Binding-site contacts:
Ligand atom C23 contacts residue GLU11 of chain 1.E at 3.2 Å.
Ligand atom C6 contacts residue HIS57 of chain 1.E at 3.4 Å.
Ligand atom O3 contacts residue ASN90 of chain 1.E at 2.7 Å (h-bond).
Ligand atom O1 contacts residue TRP88 of chain 1.E at 4.1 Å.
Ligand atom C3 contacts residue TRP88 of chain 1.E at 3.6 Å (hydrophobic).
Ligand atom C4 contacts residue TRP88 of chain 1.E at 3.6 Å (hydrophobic).
Ligand atom C35 contacts residue ARG35 of chain 1.A at 3.4 Å.
Ligand atom N25 contacts residue TYR12 of chain 1.E at 4.1 Å.
Ligand atom O6 contacts residue HIS57 of chain 1.E at 3.7 Å.
Ligand atom O2 contacts residue ASN90 of chain 1.E at 2.9 Å (h-bond).
Ligand atom C23 contacts residue TYR12 of chain 1.E at 3.8 Å (hydrophobic).
Ligand atom N22 contacts residue TYR12 of chain 1.E at 4.0 Å.
Ligand atom O44 contacts residue GLN56 of chain 1.E at 3.3 Å (h-bond).
Ligand atom N25 contacts residue LYS34 of chain 1.A at 4.1 Å.
Ligand atom O5 contacts residue GLN56 of chain 1.E at 3.6 Å.
Ligand atom O4 contacts residue GLU51 of chain 1.E at 2.6 Å (salt-bridge).
Ligand atom C21 contacts residue GLU11 of chain 1.E at 4.0 Å.
Ligand atom C4 contacts residue GLU51 of chain 1.E at 3.4 Å.
Ligand atom C2 contacts residue ASN90 of chain 1.E at 3.9 Å.
Ligand atom C2 contacts residue LYS91 of chain 1.E at 3.9 Å.
Ligand atom C6 contacts residue GLN61 of chain 1.E at 4.1 Å.
Ligand atom C41 contacts residue GLN56 of chain 1.E at 3.8 Å.
Ligand atom C6 contacts residue GLN56 of chain 1.E at 4.0 Å.
Ligand atom O17 contacts residue HIS13 of chain 1.E at 3.2 Å (h-bond).
Ligand atom C24 contacts residue TYR12 of chain 1.E at 3.3 Å (hydrophobic).
Ligand atom O17 contacts residue TYR12 of chain 1.E at 3.6 Å.
Ligand atom C6 contacts residue TRP88 of chain 1.E at 3.6 Å (hydrophobic).
Ligand atom O4 contacts residue LYS91 of chain 1.E at 2.9 Å (salt-bridge).
Ligand atom C13 contacts residue TYR12 of chain 1.E at 3.9 Å (hydrophobic).
Ligand atom C24 contacts residue GLU11 of chain 1.E at 3.9 Å.
Ligand atom C3 contacts residue ASN90 of chain 1.E at 3.7 Å.
Ligand atom O6 contacts residue TRP88 of chain 1.E at 3.7 Å.
Ligand atom C26 contacts residue LYS34 of chain 1.A at 3.7 Å.
Ligand atom O3 contacts residue LYS91 of chain 1.E at 2.8 Å (salt-bridge).
Ligand atom O6 contacts residue GLN61 of chain 1.E at 3.0 Å (h-bond).
Ligand atom C3 contacts residue LYS91 of chain 1.E at 3.7 Å.
Ligand atom O4 contacts residue GLN56 of chain 1.E at 3.4 Å.
Ligand atom O3 contacts residue TRP88 of chain 1.E at 3.7 Å.
Ligand atom C5 contacts residue TRP88 of chain 1.E at 3.7 Å (hydrophobic).
Ligand atom C4 contacts residue LYS91 of chain 1.E at 3.8 Å.

Sequence of chain 1.A:
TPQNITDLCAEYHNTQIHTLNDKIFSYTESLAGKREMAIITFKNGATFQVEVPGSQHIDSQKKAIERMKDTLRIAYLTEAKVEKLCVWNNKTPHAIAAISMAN

Sequence of chain 1.E:
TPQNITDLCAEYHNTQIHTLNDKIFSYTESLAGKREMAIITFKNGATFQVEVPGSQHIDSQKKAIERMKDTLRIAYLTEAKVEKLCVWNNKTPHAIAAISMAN

A small-molecule ligand and the protein it binds are described below.
Small molecule (SMILES): NCCCN1CCN(CCCNC(=O)c2cc(NC(=O)Cc3cccs3)cc(O[C@H]3O[C@H](CO)[C@H](O)[C@H](O)[C@H]3O)c2)CC1